A small-molecule ligand and the protein it binds are described below.
Small molecule (SMILES): O=c1[nH]c(=O)c2[nH+]cn([C@@H]3O[C@H](COP(=O)(O)O)[C@@H](O)[C@H]3O)c2[nH]1

Sequence of chain 2.A:
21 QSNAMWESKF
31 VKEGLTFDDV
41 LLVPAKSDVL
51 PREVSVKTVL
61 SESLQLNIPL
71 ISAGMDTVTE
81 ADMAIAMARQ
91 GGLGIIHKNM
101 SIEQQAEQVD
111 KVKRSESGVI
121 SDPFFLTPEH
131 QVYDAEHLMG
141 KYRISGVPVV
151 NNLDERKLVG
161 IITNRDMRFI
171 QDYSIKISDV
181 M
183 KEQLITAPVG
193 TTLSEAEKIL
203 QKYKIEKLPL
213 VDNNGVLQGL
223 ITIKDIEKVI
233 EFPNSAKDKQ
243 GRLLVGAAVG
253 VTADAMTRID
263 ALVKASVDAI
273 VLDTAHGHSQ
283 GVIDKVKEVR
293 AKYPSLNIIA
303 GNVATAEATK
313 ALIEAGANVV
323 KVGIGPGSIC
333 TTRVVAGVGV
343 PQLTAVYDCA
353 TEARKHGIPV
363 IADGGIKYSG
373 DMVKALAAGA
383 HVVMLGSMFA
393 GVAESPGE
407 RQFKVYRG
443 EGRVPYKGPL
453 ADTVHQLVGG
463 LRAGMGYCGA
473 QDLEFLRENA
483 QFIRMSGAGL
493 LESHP

Binding-site contacts:
Ligand atom O5' contacts residue SER330 of chain 2.A at 3.9 Å.
Ligand atom O1P contacts residue SER389 of chain 2.A at 3.0 Å (h-bond).
Ligand atom O2P contacts residue GLY366 of chain 2.A at 4.0 Å.
Ligand atom O5' contacts residue GLY329 of chain 2.A at 3.7 Å.
Ligand atom N7 contacts residue MET75 of chain 2.A at 3.9 Å.
Ligand atom O3' contacts residue MET386 of chain 2.A at 3.8 Å.
Ligand atom N3 contacts residue CYS332 of chain 2.A at 3.5 Å (h-bond).
Ligand atom C5' contacts residue GLY388 of chain 2.A at 3.8 Å.
Ligand atom O2P contacts residue GLY367 of chain 2.A at 3.1 Å (h-bond).
Ligand atom C5' contacts residue TYR412 of chain 2.A at 3.7 Å (hydrophobic).
Ligand atom C2' contacts residue ASP365 of chain 2.A at 4.0 Å.
Ligand atom O3P contacts residue SER330 of chain 2.A at 2.7 Å (h-bond).
Ligand atom O3' contacts residue ASP365 of chain 2.A at 2.7 Å (salt-bridge).
Ligand atom O5' contacts residue GLY366 of chain 2.A at 3.4 Å.
Ligand atom O2 contacts residue THR334 of chain 2.A at 3.5 Å (h-bond).
Ligand atom O2 contacts residue CYS332 of chain 2.A at 3.3 Å (h-bond).
Ligand atom C8 contacts residue MET75 of chain 2.A at 3.6 Å (hydrophobic).
Ligand atom C4' contacts residue ASP365 of chain 2.A at 3.5 Å.
Ligand atom O3P contacts residue TYR412 of chain 2.A at 2.6 Å (h-bond).
Ligand atom N1 contacts residue CYS332 of chain 2.A at 4.0 Å.
Ligand atom O2P contacts residue SER330 of chain 2.A at 3.2 Å (h-bond).
Ligand atom O6 contacts residue GLY414 of chain 2.A at 3.2 Å (h-bond).
Ligand atom C2 contacts residue CYS332 of chain 2.A at 3.4 Å (hydrophobic).
Ligand atom C8 contacts residue ILE331 of chain 2.A at 3.8 Å (hydrophobic).
Ligand atom C3' contacts residue ASP365 of chain 2.A at 3.5 Å.
Ligand atom P contacts residue TYR412 of chain 2.A at 3.8 Å.
Ligand atom O2P contacts residue ILE368 of chain 2.A at 4.0 Å.
Ligand atom O2' contacts residue ASN304 of chain 2.A at 3.9 Å.
Ligand atom P contacts residue SER330 of chain 2.A at 3.8 Å.
Ligand atom O1P contacts residue GLY388 of chain 2.A at 2.9 Å (h-bond).
Ligand atom N7 contacts residue ILE331 of chain 2.A at 3.5 Å.
Ligand atom O1P contacts residue LEU387 of chain 2.A at 3.8 Å.
Ligand atom O4' contacts residue GLY329 of chain 2.A at 3.5 Å.
Ligand atom O3' contacts residue ALA73 of chain 2.A at 3.5 Å.
Ligand atom C6 contacts residue GLY414 of chain 2.A at 4.0 Å.
Ligand atom N7 contacts residue GLY414 of chain 2.A at 3.4 Å.
Ligand atom C3' contacts residue MET75 of chain 2.A at 4.0 Å (hydrophobic).
Ligand atom P contacts residue SER389 of chain 2.A at 4.0 Å.
Ligand atom O2' contacts residue ASP365 of chain 2.A at 2.9 Å (salt-bridge).
Ligand atom O3P contacts residue SER389 of chain 2.A at 3.3 Å.